A small-molecule ligand and the protein it binds are described below.
Small molecule (SMILES): CC(=O)N[C@@H]1[C@@H](O)[C@H](O)[C@@H](CO)O[C@H]1O

Sequence of chain 14.A:
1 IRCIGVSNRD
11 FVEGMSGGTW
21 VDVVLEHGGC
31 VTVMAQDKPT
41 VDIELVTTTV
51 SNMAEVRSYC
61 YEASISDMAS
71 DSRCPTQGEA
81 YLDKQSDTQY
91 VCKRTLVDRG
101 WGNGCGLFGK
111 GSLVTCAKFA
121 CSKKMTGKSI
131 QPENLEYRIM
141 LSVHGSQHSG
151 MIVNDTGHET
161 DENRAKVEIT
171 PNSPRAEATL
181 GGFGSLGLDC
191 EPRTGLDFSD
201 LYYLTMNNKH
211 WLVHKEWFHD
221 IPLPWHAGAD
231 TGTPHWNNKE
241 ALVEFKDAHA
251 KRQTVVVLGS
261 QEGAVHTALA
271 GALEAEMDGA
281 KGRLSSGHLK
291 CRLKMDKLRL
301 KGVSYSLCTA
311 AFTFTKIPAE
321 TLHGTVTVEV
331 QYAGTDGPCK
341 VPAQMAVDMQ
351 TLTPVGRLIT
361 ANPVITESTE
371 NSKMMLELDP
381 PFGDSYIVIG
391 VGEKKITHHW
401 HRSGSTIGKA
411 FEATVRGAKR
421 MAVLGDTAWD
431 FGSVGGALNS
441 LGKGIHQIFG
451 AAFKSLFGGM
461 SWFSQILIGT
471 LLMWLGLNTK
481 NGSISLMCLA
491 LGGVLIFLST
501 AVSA

Binding-site contacts:
Ligand atom O5 contacts residue THR160 of chain 14.A at 3.2 Å.
Ligand atom C8 contacts residue VAL153 of chain 14.A at 4.4 Å (hydrophobic).
Ligand atom C4 contacts residue ASN154 of chain 14.A at 4.3 Å.
Ligand atom O5 contacts residue HIS158 of chain 14.A at 3.8 Å.
Ligand atom N2 contacts residue THR160 of chain 14.A at 3.5 Å.
Ligand atom C5 contacts residue ASN154 of chain 14.A at 3.8 Å.
Ligand atom C4 contacts residue THR160 of chain 14.A at 3.6 Å.
Ligand atom C5 contacts residue THR160 of chain 14.A at 3.7 Å.
Ligand atom C6 contacts residue HIS158 of chain 14.A at 4.0 Å.
Ligand atom O5 contacts residue ASN154 of chain 14.A at 2.4 Å (h-bond).
Ligand atom C1 contacts residue THR160 of chain 14.A at 3.0 Å.
Ligand atom C1 contacts residue ASN154 of chain 14.A at 1.6 Å.
Ligand atom C3 contacts residue THR160 of chain 14.A at 3.9 Å.
Ligand atom N2 contacts residue ASN154 of chain 14.A at 3.0 Å (h-bond).
Ligand atom O7 contacts residue ASP161 of chain 14.A at 3.7 Å.
Ligand atom C8 contacts residue ILE152 of chain 14.A at 4.3 Å (hydrophobic).
Ligand atom O3 contacts residue THR160 of chain 14.A at 4.3 Å.
Ligand atom O7 contacts residue ASN154 of chain 14.A at 2.7 Å (h-bond).
Ligand atom C6 contacts residue THR160 of chain 14.A at 3.7 Å.
Ligand atom O6 contacts residue HIS158 of chain 14.A at 3.4 Å (h-bond).
Ligand atom C3 contacts residue ASN154 of chain 14.A at 3.9 Å.
Ligand atom C2 contacts residue ASN154 of chain 14.A at 2.5 Å.
Ligand atom C2 contacts residue THR160 of chain 14.A at 2.7 Å.
Ligand atom C7 contacts residue ASN154 of chain 14.A at 3.0 Å.
Ligand atom C8 contacts residue ASN154 of chain 14.A at 4.1 Å.
Ligand atom O7 contacts residue THR160 of chain 14.A at 2.5 Å.
Ligand atom C7 contacts residue THR160 of chain 14.A at 3.4 Å.